A protein and the small-molecule ligand that binds it are described below.
Small molecule (SMILES): Cc1cccc(O)c1

Binding-site contacts:
Ligand atom O1 contacts residue LEU17 of chain 1.D at 4.2 Å.
Ligand atom C3 contacts residue GLU17 of chain 1.C at 4.3 Å.
Ligand atom C7 contacts residue GLU17 of chain 1.C at 3.6 Å.
Ligand atom C5 contacts residue LEU13 of chain 1.C at 3.9 Å (hydrophobic).
Ligand atom C7 contacts residue TYR14 of chain 1.C at 3.7 Å (hydrophobic).
Ligand atom C7 contacts residue LEU13 of chain 1.C at 3.5 Å (hydrophobic).
Ligand atom C3 contacts residue LEU13 of chain 1.C at 3.7 Å (hydrophobic).
Ligand atom C2 contacts residue VAL18 of chain 1.D at 3.8 Å (hydrophobic).
Ligand atom C1 contacts residue VAL18 of chain 1.D at 3.9 Å (hydrophobic).
Ligand atom C2 contacts residue GLU17 of chain 1.C at 3.9 Å.
Ligand atom O1 contacts residue VAL18 of chain 1.D at 2.8 Å (h-bond).
Ligand atom C4 contacts residue LEU13 of chain 1.C at 3.7 Å (hydrophobic).

Sequence of chain 1.D:
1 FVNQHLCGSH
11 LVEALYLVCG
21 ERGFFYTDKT

Sequence of chain 1.C:
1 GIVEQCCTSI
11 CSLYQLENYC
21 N